Binding-site contacts:
Ligand atom O7 contacts residue ASN349 of chain 1.B at 3.7 Å.
Ligand atom O7 contacts residue LYS340 of chain 1.B at 3.3 Å.
Ligand atom O5 contacts residue VAL371 of chain 1.B at 3.4 Å.
Ligand atom C7 contacts residue GLN331 of chain 1.B at 4.5 Å.
Ligand atom N2 contacts residue LYS340 of chain 1.B at 4.4 Å.
Ligand atom C3 contacts residue ASN349 of chain 1.B at 3.8 Å.
Ligand atom O5 contacts residue ASN349 of chain 1.B at 2.5 Å (h-bond).
Ligand atom C2 contacts residue ASN349 of chain 1.B at 2.4 Å.
Ligand atom C6 contacts residue VAL371 of chain 1.B at 3.6 Å (hydrophobic).
Ligand atom C7 contacts residue ASN349 of chain 1.B at 3.6 Å.
Ligand atom C5 contacts residue ASN349 of chain 1.B at 3.8 Å.
Ligand atom C8 contacts residue GLN331 of chain 1.B at 4.3 Å.
Ligand atom O6 contacts residue VAL371 of chain 1.B at 3.8 Å.
Ligand atom C7 contacts residue LYS340 of chain 1.B at 3.7 Å.
Ligand atom C8 contacts residue LYS340 of chain 1.B at 3.8 Å.
Ligand atom C8 contacts residue ILE348 of chain 1.B at 4.2 Å (hydrophobic).
Ligand atom C1 contacts residue VAL371 of chain 1.B at 4.2 Å (hydrophobic).
Ligand atom N2 contacts residue ASN349 of chain 1.B at 3.0 Å (h-bond).
Ligand atom N2 contacts residue ILE348 of chain 1.B at 4.4 Å.
Ligand atom O7 contacts residue GLN331 of chain 1.B at 3.8 Å.
Ligand atom C5 contacts residue VAL371 of chain 1.B at 4.2 Å (hydrophobic).
Ligand atom C1 contacts residue ASN349 of chain 1.B at 1.5 Å.
Ligand atom C4 contacts residue ASN349 of chain 1.B at 4.2 Å.

A small-molecule ligand and the protein it binds are described below.
Small molecule (SMILES): CC(=O)N[C@@H]1[C@@H](O)[C@H](O)[C@@H](CO)O[C@H]1O

Sequence of chain 1.B:
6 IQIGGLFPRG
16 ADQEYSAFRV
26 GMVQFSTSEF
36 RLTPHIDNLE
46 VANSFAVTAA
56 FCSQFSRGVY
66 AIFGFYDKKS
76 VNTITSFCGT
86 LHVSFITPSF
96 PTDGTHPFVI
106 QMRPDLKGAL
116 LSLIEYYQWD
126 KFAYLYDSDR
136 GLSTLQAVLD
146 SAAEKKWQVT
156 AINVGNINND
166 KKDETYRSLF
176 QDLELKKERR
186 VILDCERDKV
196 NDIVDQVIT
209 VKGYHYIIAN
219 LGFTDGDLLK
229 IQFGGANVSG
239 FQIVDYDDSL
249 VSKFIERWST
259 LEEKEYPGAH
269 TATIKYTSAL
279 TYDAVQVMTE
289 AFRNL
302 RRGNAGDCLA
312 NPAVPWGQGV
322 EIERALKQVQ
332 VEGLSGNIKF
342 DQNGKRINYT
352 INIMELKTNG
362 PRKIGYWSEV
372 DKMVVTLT